Sequence of chain 1.A:
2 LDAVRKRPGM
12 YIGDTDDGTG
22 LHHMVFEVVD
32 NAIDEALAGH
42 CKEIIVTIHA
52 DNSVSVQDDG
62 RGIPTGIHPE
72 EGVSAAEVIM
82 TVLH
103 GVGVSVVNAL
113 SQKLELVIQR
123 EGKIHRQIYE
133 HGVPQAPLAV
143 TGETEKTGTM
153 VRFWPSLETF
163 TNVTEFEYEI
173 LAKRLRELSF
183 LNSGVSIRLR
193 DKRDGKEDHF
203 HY

Binding-site contacts:
Ligand atom CAC contacts residue HIS133 of chain 1.A at 3.8 Å.
Ligand atom CAI contacts residue HIS133 of chain 1.A at 3.4 Å.
Ligand atom CAB contacts residue ARG6 of chain 1.A at 3.8 Å.
Ligand atom NAF contacts residue HIS133 of chain 1.A at 3.4 Å.
Ligand atom CAJ contacts residue HIS133 of chain 1.A at 3.5 Å.
Ligand atom CAD contacts residue GLU160 of chain 1.A at 4.5 Å.
Ligand atom CAI contacts residue GLU160 of chain 1.A at 4.0 Å.
Ligand atom CAE contacts residue HIS133 of chain 1.A at 3.8 Å.
Ligand atom NAG contacts residue HIS133 of chain 1.A at 3.3 Å.
Ligand atom CAH contacts residue GLU160 of chain 1.A at 3.5 Å.
Ligand atom CAC contacts residue ARG6 of chain 1.A at 4.5 Å.
Ligand atom NAA contacts residue HIS133 of chain 1.A at 3.5 Å (h-bond).
Ligand atom CAB contacts residue HIS133 of chain 1.A at 3.7 Å.
Ligand atom CAD contacts residue HIS133 of chain 1.A at 3.8 Å.
Ligand atom NAF contacts residue GLU160 of chain 1.A at 2.8 Å (salt-bridge).
Ligand atom CAH contacts residue HIS133 of chain 1.A at 3.2 Å.
Ligand atom NAA contacts residue GLU160 of chain 1.A at 2.8 Å (salt-bridge).

The protein below binds the small molecule below.
Small molecule (SMILES): Nc1nc2ccccc2[nH]1